Sequence of chain 1.A:
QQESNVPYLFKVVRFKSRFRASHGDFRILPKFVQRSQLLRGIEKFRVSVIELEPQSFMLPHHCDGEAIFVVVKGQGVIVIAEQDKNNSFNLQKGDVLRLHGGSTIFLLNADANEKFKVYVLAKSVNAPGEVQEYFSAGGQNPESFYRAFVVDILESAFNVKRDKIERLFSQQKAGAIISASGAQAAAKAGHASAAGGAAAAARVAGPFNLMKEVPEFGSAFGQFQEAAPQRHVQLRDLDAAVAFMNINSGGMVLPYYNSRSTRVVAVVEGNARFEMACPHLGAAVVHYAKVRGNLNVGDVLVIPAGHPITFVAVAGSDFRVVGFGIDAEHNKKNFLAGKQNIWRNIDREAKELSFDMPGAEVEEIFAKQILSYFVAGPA

The protein below binds the small molecule below.
Small molecule (SMILES): O=C1CC[C@@H](C(=O)O)N1

Binding-site contacts:
Ligand atom OXT contacts residue HIS65 of chain 1.A at 2.7 Å (h-bond).
Ligand atom C contacts residue HIS65 of chain 1.A at 3.3 Å.
Ligand atom N contacts residue ALA71 of chain 1.A at 4.2 Å.
Ligand atom OE contacts residue GLY69 of chain 1.A at 4.1 Å.
Ligand atom CB contacts residue CYS67 of chain 1.A at 3.4 Å (hydrophobic).
Ligand atom CD contacts residue ALA126 of chain 1.A at 4.4 Å (hydrophobic).
Ligand atom O contacts residue PHE73 of chain 1.A at 4.5 Å.
Ligand atom N contacts residue CYS67 of chain 1.A at 3.2 Å (h-bond).
Ligand atom OE contacts residue CYS67 of chain 1.A at 3.2 Å.
Ligand atom CG contacts residue VAL135 of chain 1.A at 4.4 Å (hydrophobic).
Ligand atom C contacts residue CYS67 of chain 1.A at 3.4 Å (hydrophobic).
Ligand atom OE contacts residue VAL135 of chain 1.A at 3.5 Å.
Ligand atom CA contacts residue PHE73 of chain 1.A at 3.7 Å (hydrophobic).
Ligand atom CG contacts residue PHE30 of chain 1.A at 3.7 Å (hydrophobic).
Ligand atom CG contacts residue CYS67 of chain 1.A at 3.2 Å (hydrophobic).
Ligand atom OXT contacts residue PHE73 of chain 1.A at 3.8 Å.
Ligand atom O contacts residue ILE109 of chain 1.A at 3.9 Å.
Ligand atom OE contacts residue ALA126 of chain 1.A at 3.6 Å.
Ligand atom CB contacts residue PHE30 of chain 1.A at 3.4 Å (hydrophobic).
Ligand atom CD contacts residue VAL135 of chain 1.A at 4.3 Å (hydrophobic).
Ligand atom CD contacts residue CYS67 of chain 1.A at 3.1 Å (hydrophobic).
Ligand atom OE contacts residue ALA71 of chain 1.A at 4.3 Å.
Ligand atom C contacts residue PHE73 of chain 1.A at 3.8 Å (hydrophobic).
Ligand atom CA contacts residue CYS67 of chain 1.A at 3.5 Å (hydrophobic).
Ligand atom N contacts residue PHE73 of chain 1.A at 4.0 Å.
Ligand atom OXT contacts residue CYS67 of chain 1.A at 4.3 Å.
Ligand atom O contacts residue HIS65 of chain 1.A at 3.3 Å (h-bond).
Ligand atom O contacts residue CYS67 of chain 1.A at 2.8 Å (h-bond).
Ligand atom C contacts residue ILE109 of chain 1.A at 4.0 Å (hydrophobic).
Ligand atom OXT contacts residue ILE54 of chain 1.A at 3.9 Å.
Ligand atom OXT contacts residue ILE109 of chain 1.A at 3.6 Å.